This small molecule binds to this protein.
Small molecule (SMILES): COc1ccc(F)c(C(N)=O)c1F

Binding-site contacts:
Ligand atom FAK contacts residue VAL289 of chain 1.A at 2.9 Å.
Ligand atom CAJ contacts residue ASN255 of chain 1.A at 3.8 Å.
Ligand atom NAA contacts residue THR288 of chain 1.A at 3.7 Å.
Ligand atom OAH contacts residue ASN200 of chain 1.A at 2.9 Å (h-bond).
Ligand atom OAL contacts residue ASN255 of chain 1.A at 3.1 Å.
Ligand atom CAC contacts residue ASN255 of chain 1.A at 3.4 Å.
Ligand atom CAE contacts residue LEU192 of chain 1.A at 3.5 Å (hydrophobic).
Ligand atom OAH contacts residue K1 of chain 1.D at 2.7 Å.
Ligand atom NAA contacts residue ASN255 of chain 1.A at 2.9 Å (h-bond).
Ligand atom CAG contacts residue K1 of chain 1.D at 3.7 Å.
Ligand atom CAB contacts residue LEU192 of chain 1.A at 3.8 Å (hydrophobic).
Ligand atom CAJ contacts residue ASP191 of chain 1.A at 3.7 Å.
Ligand atom CAD contacts residue LEU192 of chain 1.A at 3.7 Å (hydrophobic).
Ligand atom FAK contacts residue K1 of chain 1.D at 3.7 Å.
Ligand atom CAM contacts residue THR301 of chain 1.A at 3.5 Å.
Ligand atom CAM contacts residue ASN255 of chain 1.A at 3.9 Å.
Ligand atom OAH contacts residue GLY197 of chain 1.A at 3.7 Å.
Ligand atom OAH contacts residue LEU201 of chain 1.A at 2.9 Å (h-bond).
Ligand atom FAK contacts residue GLY197 of chain 1.A at 3.8 Å.
Ligand atom NAA contacts residue VAL199 of chain 1.A at 3.0 Å (h-bond).
Ligand atom CAB contacts residue ASN255 of chain 1.A at 3.0 Å.
Ligand atom CAM contacts residue GLY188 of chain 1.A at 3.4 Å.
Ligand atom CAG contacts residue ASN255 of chain 1.A at 3.7 Å.
Ligand atom NAA contacts residue VAL289 of chain 1.A at 3.7 Å.
Ligand atom CAE contacts residue ASP191 of chain 1.A at 3.5 Å.
Ligand atom CAJ contacts residue LEU192 of chain 1.A at 3.3 Å (hydrophobic).
Ligand atom OAL contacts residue LEU192 of chain 1.A at 3.8 Å.
Ligand atom FAK contacts residue VAL195 of chain 1.A at 3.0 Å.
Ligand atom FAF contacts residue LEU192 of chain 1.A at 3.7 Å.
Ligand atom CAG contacts residue VAL289 of chain 1.A at 3.8 Å (hydrophobic).
Ligand atom NAA contacts residue GLY287 of chain 1.A at 3.9 Å.
Ligand atom CAD contacts residue VAL289 of chain 1.A at 3.1 Å (hydrophobic).
Ligand atom FAF contacts residue ASN255 of chain 1.A at 3.0 Å.
Ligand atom CAC contacts residue VAL289 of chain 1.A at 3.6 Å (hydrophobic).
Ligand atom CAG contacts residue LEU201 of chain 1.A at 3.5 Å (hydrophobic).
Ligand atom CAI contacts residue ASN255 of chain 1.A at 3.3 Å.
Ligand atom NAA contacts residue LEU201 of chain 1.A at 3.5 Å (h-bond).
Ligand atom FAF contacts residue LEU201 of chain 1.A at 3.5 Å.
Ligand atom CAI contacts residue LEU192 of chain 1.A at 3.5 Å (hydrophobic).
Ligand atom CAE contacts residue VAL289 of chain 1.A at 3.7 Å (hydrophobic).

Sequence of chain 1.A:
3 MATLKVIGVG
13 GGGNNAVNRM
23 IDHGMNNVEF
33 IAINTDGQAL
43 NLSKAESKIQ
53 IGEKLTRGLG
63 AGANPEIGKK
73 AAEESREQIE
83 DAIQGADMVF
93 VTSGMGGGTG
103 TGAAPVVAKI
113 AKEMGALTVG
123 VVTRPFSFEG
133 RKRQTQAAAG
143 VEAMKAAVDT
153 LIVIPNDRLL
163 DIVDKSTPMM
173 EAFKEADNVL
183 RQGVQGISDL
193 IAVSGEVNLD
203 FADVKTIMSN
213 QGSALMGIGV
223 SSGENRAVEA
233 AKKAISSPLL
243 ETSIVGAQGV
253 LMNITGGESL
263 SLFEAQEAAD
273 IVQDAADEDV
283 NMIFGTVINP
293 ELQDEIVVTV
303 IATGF